This protein binds this small molecule.
Small molecule (SMILES): CC(=O)N[C@@H]1[C@@H](O)[C@H](O)[C@@H](CO)O[C@H]1O

Binding-site contacts:
Ligand atom N2 contacts residue ASN306 of chain 1.A at 2.9 Å (h-bond).
Ligand atom C1 contacts residue ASN306 of chain 1.A at 1.5 Å.
Ligand atom C1 contacts residue TRP362 of chain 1.A at 4.3 Å (hydrophobic).
Ligand atom C4 contacts residue ASN306 of chain 1.A at 4.4 Å.
Ligand atom C8 contacts residue LYS302 of chain 1.A at 3.8 Å.
Ligand atom C3 contacts residue ASN306 of chain 1.A at 3.9 Å.
Ligand atom C8 contacts residue ASN306 of chain 1.A at 4.1 Å.
Ligand atom C2 contacts residue ASN306 of chain 1.A at 2.5 Å.
Ligand atom O7 contacts residue ASN306 of chain 1.A at 3.3 Å (h-bond).
Ligand atom O5 contacts residue ASN306 of chain 1.A at 2.5 Å (h-bond).
Ligand atom C5 contacts residue ASN306 of chain 1.A at 3.8 Å.
Ligand atom O5 contacts residue TRP362 of chain 1.A at 4.3 Å.
Ligand atom C7 contacts residue ASN306 of chain 1.A at 3.3 Å.

Sequence of chain 1.A:
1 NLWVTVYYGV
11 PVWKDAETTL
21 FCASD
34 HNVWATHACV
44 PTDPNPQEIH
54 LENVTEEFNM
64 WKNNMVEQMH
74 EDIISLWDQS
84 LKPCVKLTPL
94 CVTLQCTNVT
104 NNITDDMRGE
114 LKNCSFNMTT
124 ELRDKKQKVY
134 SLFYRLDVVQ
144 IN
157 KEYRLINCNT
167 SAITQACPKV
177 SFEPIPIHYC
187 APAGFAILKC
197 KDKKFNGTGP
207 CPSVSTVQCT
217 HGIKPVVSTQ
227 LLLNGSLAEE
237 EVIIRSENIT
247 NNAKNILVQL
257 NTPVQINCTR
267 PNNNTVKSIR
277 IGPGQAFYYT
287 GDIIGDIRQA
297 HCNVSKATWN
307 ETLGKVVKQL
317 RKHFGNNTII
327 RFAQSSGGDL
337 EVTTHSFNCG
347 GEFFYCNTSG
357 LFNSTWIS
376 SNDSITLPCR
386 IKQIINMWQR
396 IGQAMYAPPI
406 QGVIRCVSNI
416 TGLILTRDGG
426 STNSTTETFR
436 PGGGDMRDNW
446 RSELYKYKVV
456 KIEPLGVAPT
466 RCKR